Sequence of chain 1.A:
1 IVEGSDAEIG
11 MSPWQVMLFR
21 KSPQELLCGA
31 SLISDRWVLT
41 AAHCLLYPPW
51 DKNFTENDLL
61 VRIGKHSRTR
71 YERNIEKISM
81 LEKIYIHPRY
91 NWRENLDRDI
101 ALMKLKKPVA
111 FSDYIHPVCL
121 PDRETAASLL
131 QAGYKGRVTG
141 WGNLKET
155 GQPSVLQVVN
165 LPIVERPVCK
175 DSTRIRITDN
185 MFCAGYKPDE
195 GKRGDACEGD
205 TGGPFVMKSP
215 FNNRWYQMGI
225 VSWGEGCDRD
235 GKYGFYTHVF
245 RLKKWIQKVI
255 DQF

This small molecule binds to this protein.
Small molecule (SMILES): NC(=[NH2+])NCCC[C@H](NC(=O)[C@@H]1CCCN1C(=O)[C@H](N)Cc1ccccc1)[C@H](O)CCl

Binding-site contacts:
Ligand atom O2 contacts residue GLY203 of chain 1.A at 3.2 Å (h-bond).
Ligand atom CA2 contacts residue HIS43 of chain 1.A at 3.5 Å.
Ligand atom N contacts residue GLY228 of chain 1.A at 2.7 Å (h-bond).
Ligand atom CD3 contacts residue TRP227 of chain 1.A at 3.7 Å (hydrophobic).
Ligand atom NH2 contacts residue ASP199 of chain 1.A at 2.9 Å (salt-bridge).
Ligand atom CZ1 contacts residue ALA200 of chain 1.A at 3.2 Å (hydrophobic).
Ligand atom CG1 contacts residue TYR47 of chain 1.A at 3.7 Å (hydrophobic).
Ligand atom NH2 contacts residue ALA200 of chain 1.A at 3.4 Å (h-bond).
Ligand atom O2 contacts residue THR205 of chain 1.A at 2.2 Å (h-bond).
Ligand atom CZ1 contacts residue GLY228 of chain 1.A at 3.8 Å.
Ligand atom O contacts residue TRP227 of chain 1.A at 3.1 Å.
Ligand atom CB2 contacts residue THR205 of chain 1.A at 2.7 Å.
Ligand atom CA1 contacts residue LEU96 of chain 1.A at 3.6 Å (hydrophobic).
Ligand atom CD2 contacts residue TRP227 of chain 1.A at 3.6 Å (hydrophobic).
Ligand atom CZ contacts residue GLU94 of chain 1.A at 3.5 Å.
Ligand atom CZ contacts residue ASN95 of chain 1.A at 3.8 Å.
Ligand atom O1 contacts residue TRP50 of chain 1.A at 3.5 Å.
Ligand atom NH1 contacts residue ASP199 of chain 1.A at 3.0 Å (salt-bridge).
Ligand atom C2 contacts residue HIS43 of chain 1.A at 2.7 Å.
Ligand atom C3 contacts residue HIS43 of chain 1.A at 1.5 Å.
Ligand atom CA contacts residue GLY228 of chain 1.A at 3.4 Å.
Ligand atom CB2 contacts residue SER226 of chain 1.A at 3.7 Å.
Ligand atom C1 contacts residue HIS43 of chain 1.A at 3.6 Å.
Ligand atom C2 contacts residue THR205 of chain 1.A at 1.4 Å.
Ligand atom CA2 contacts residue THR205 of chain 1.A at 2.3 Å.
Ligand atom N2 contacts residue THR205 of chain 1.A at 3.0 Å (h-bond).
Ligand atom NH2 contacts residue GLY228 of chain 1.A at 3.7 Å.
Ligand atom N2 contacts residue HIS43 of chain 1.A at 3.1 Å (h-bond).
Ligand atom CB1 contacts residue HIS43 of chain 1.A at 3.6 Å.
Ligand atom NH1 contacts residue GLY238 of chain 1.A at 3.5 Å.
Ligand atom CB contacts residue GLY228 of chain 1.A at 3.5 Å.
Ligand atom NE contacts residue GLY228 of chain 1.A at 3.6 Å (h-bond).
Ligand atom O contacts residue GLY228 of chain 1.A at 2.9 Å (h-bond).
Ligand atom N2 contacts residue SER226 of chain 1.A at 2.9 Å (h-bond).
Ligand atom NH2 contacts residue GLY230 of chain 1.A at 2.9 Å (h-bond).
Ligand atom C contacts residue GLY228 of chain 1.A at 3.5 Å.
Ligand atom C3 contacts residue THR205 of chain 1.A at 2.4 Å.
Ligand atom CB1 contacts residue LEU96 of chain 1.A at 3.5 Å (hydrophobic).
Ligand atom NH1 contacts residue ALA200 of chain 1.A at 3.4 Å (h-bond).
Ligand atom CZ1 contacts residue ASP199 of chain 1.A at 3.8 Å.